Sequence of chain 1.A:
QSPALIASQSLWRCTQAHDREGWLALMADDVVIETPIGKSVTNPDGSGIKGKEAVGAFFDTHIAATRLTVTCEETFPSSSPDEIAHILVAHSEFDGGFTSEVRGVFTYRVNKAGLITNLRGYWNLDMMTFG

Binding-site contacts:
Ligand atom CAL contacts residue TRP124 of chain 1.A at 3.8 Å (hydrophobic).
Ligand atom CAO contacts residue TRP124 of chain 1.A at 4.2 Å (hydrophobic).
Ligand atom CAQ contacts residue TYR109 of chain 1.A at 3.8 Å (hydrophobic).
Ligand atom CAC contacts residue THR36 of chain 1.A at 4.2 Å.
Ligand atom CAL contacts residue ALA91 of chain 1.A at 3.9 Å (hydrophobic).
Ligand atom CAP contacts residue THR43 of chain 1.A at 4.3 Å.
Ligand atom OAF contacts residue SER93 of chain 1.A at 2.8 Å (h-bond).
Ligand atom CAM contacts residue THR16 of chain 1.A at 3.7 Å.
Ligand atom CAA contacts residue HIS63 of chain 1.A at 3.7 Å.
Ligand atom CAA contacts residue SER93 of chain 1.A at 3.6 Å.
Ligand atom CAH contacts residue PHE107 of chain 1.A at 3.2 Å (hydrophobic).
Ligand atom CAQ contacts residue LEU12 of chain 1.A at 3.8 Å (hydrophobic).
Ligand atom CAK contacts residue PHE59 of chain 1.A at 4.3 Å (hydrophobic).
Ligand atom CAL contacts residue VAL103 of chain 1.A at 4.0 Å (hydrophobic).
Ligand atom CAB contacts residue THR36 of chain 1.A at 3.8 Å.
Ligand atom CAJ contacts residue PHE107 of chain 1.A at 3.6 Å (hydrophobic).
Ligand atom CAQ contacts residue THR16 of chain 1.A at 4.2 Å.
Ligand atom CAG contacts residue LEU89 of chain 1.A at 4.3 Å (hydrophobic).
Ligand atom CAO contacts residue VAL103 of chain 1.A at 4.2 Å (hydrophobic).
Ligand atom CAC contacts residue TRP124 of chain 1.A at 4.3 Å (hydrophobic).
Ligand atom OAD contacts residue THR43 of chain 1.A at 3.5 Å.
Ligand atom CAB contacts residue LEU120 of chain 1.A at 3.8 Å (hydrophobic).
Ligand atom OAE contacts residue TRP13 of chain 1.A at 3.2 Å.
Ligand atom CAI contacts residue LEU12 of chain 1.A at 3.7 Å (hydrophobic).
Ligand atom CAU contacts residue ALA91 of chain 1.A at 4.0 Å (hydrophobic).
Ligand atom CAI contacts residue LEU120 of chain 1.A at 4.1 Å (hydrophobic).
Ligand atom CAQ contacts residue TRP13 of chain 1.A at 4.2 Å (hydrophobic).
Ligand atom CAG contacts residue TYR109 of chain 1.A at 3.7 Å (hydrophobic).
Ligand atom CAQ contacts residue LEU120 of chain 1.A at 4.1 Å (hydrophobic).
Ligand atom CAI contacts residue THR16 of chain 1.A at 3.5 Å.
Ligand atom OAE contacts residue TYR109 of chain 1.A at 3.1 Å (h-bond).
Ligand atom OAE contacts residue LEU12 of chain 1.A at 3.3 Å.
Ligand atom CAI contacts residue TRP24 of chain 1.A at 4.2 Å (hydrophobic).
Ligand atom CAP contacts residue SER93 of chain 1.A at 4.1 Å.
Ligand atom CAX contacts residue SER93 of chain 1.A at 4.0 Å.
Ligand atom OAF contacts residue LEU69 of chain 1.A at 3.5 Å.
Ligand atom CAC contacts residue PHE59 of chain 1.A at 4.3 Å (hydrophobic).
Ligand atom CAC contacts residue THR43 of chain 1.A at 3.8 Å.
Ligand atom CAJ contacts residue ALA91 of chain 1.A at 3.7 Å (hydrophobic).
Ligand atom CAN contacts residue LEU69 of chain 1.A at 4.1 Å (hydrophobic).

This protein binds this small molecule.
Small molecule (SMILES): CC(=O)[C@@]1(O)CC[C@H]2[C@@H]3CCC4=CC(=O)CC[C@]4(C)[C@H]3CC[C@@]21C